Sequence of chain 1.E:
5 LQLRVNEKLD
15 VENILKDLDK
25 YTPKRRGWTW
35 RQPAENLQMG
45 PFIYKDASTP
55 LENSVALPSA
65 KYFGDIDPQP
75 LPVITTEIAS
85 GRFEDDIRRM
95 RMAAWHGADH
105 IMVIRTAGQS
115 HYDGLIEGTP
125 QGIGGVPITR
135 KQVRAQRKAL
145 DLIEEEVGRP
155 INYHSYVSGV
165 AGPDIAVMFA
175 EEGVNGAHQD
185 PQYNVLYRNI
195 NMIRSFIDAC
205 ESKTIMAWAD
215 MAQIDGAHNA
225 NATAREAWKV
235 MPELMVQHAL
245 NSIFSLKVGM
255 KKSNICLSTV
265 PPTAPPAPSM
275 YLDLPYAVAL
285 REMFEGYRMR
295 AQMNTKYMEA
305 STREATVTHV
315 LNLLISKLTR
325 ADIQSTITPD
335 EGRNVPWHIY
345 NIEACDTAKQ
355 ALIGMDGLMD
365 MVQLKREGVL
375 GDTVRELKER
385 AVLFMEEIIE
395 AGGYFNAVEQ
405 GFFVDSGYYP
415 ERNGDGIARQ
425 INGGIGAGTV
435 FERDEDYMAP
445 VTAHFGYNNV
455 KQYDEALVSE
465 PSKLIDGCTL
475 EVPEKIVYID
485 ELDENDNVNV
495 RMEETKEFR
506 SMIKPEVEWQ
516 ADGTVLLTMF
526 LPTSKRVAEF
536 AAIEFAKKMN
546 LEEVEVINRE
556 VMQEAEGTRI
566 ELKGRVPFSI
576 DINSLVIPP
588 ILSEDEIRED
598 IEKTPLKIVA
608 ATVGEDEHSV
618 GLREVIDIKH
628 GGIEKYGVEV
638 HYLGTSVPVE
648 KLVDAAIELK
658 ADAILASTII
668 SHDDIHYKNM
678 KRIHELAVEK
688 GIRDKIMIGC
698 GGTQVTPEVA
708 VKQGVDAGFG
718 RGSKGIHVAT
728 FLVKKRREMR

Binding-site contacts:
Ligand atom C8 contacts residue LEU486 of chain 1.A at 3.8 Å (hydrophobic).
Ligand atom O3' contacts residue B121 of chain 1.M at 4.0 Å.
Ligand atom C6 contacts residue LEU486 of chain 1.A at 3.6 Å (hydrophobic).
Ligand atom C1' contacts residue B121 of chain 1.M at 4.0 Å.
Ligand atom N7 contacts residue B121 of chain 1.M at 3.4 Å (h-bond).
Ligand atom N3 contacts residue ASP487 of chain 1.A at 4.5 Å.
Ligand atom C5' contacts residue B121 of chain 1.M at 2.1 Å.
Ligand atom C5' contacts residue ASP487 of chain 1.A at 4.4 Å.
Ligand atom N3 contacts residue LEU486 of chain 1.A at 2.8 Å (h-bond).
Ligand atom C3' contacts residue B121 of chain 1.M at 4.1 Å.
Ligand atom C3' contacts residue ASP487 of chain 1.A at 3.7 Å.
Ligand atom O3' contacts residue PRO124 of chain 1.A at 3.9 Å.
Ligand atom O2' contacts residue LEU486 of chain 1.A at 4.2 Å.
Ligand atom C4' contacts residue ASP487 of chain 1.A at 4.4 Å.
Ligand atom C5 contacts residue B121 of chain 1.M at 3.3 Å.
Ligand atom C4 contacts residue B121 of chain 1.M at 3.4 Å.
Ligand atom C5 contacts residue LEU486 of chain 1.A at 3.7 Å (hydrophobic).
Ligand atom C2' contacts residue LEU486 of chain 1.A at 4.2 Å (hydrophobic).
Ligand atom O4' contacts residue B121 of chain 1.M at 2.9 Å (h-bond).
Ligand atom C2 contacts residue LEU486 of chain 1.A at 2.7 Å (hydrophobic).
Ligand atom N1 contacts residue B121 of chain 1.M at 3.4 Å (h-bond).
Ligand atom C2 contacts residue B121 of chain 1.M at 3.7 Å.
Ligand atom N9 contacts residue B121 of chain 1.M at 3.6 Å.
Ligand atom C4 contacts residue LEU486 of chain 1.A at 3.3 Å (hydrophobic).
Ligand atom O3' contacts residue ASP487 of chain 1.A at 3.6 Å (salt-bridge).
Ligand atom O2' contacts residue GLU121 of chain 1.A at 3.9 Å.
Ligand atom C5' contacts residue HIS615 of chain 1.E at 4.2 Å.
Ligand atom C6 contacts residue B121 of chain 1.M at 3.4 Å.
Ligand atom N9 contacts residue LEU486 of chain 1.A at 4.1 Å.
Ligand atom N1 contacts residue LEU486 of chain 1.A at 3.1 Å (h-bond).
Ligand atom C8 contacts residue B121 of chain 1.M at 3.7 Å.
Ligand atom C4' contacts residue B121 of chain 1.M at 2.7 Å.
Ligand atom N7 contacts residue LEU486 of chain 1.A at 3.9 Å.
Ligand atom N3 contacts residue B121 of chain 1.M at 3.4 Å.
Ligand atom N6 contacts residue B121 of chain 1.M at 3.9 Å.

Sequence of chain 1.A:
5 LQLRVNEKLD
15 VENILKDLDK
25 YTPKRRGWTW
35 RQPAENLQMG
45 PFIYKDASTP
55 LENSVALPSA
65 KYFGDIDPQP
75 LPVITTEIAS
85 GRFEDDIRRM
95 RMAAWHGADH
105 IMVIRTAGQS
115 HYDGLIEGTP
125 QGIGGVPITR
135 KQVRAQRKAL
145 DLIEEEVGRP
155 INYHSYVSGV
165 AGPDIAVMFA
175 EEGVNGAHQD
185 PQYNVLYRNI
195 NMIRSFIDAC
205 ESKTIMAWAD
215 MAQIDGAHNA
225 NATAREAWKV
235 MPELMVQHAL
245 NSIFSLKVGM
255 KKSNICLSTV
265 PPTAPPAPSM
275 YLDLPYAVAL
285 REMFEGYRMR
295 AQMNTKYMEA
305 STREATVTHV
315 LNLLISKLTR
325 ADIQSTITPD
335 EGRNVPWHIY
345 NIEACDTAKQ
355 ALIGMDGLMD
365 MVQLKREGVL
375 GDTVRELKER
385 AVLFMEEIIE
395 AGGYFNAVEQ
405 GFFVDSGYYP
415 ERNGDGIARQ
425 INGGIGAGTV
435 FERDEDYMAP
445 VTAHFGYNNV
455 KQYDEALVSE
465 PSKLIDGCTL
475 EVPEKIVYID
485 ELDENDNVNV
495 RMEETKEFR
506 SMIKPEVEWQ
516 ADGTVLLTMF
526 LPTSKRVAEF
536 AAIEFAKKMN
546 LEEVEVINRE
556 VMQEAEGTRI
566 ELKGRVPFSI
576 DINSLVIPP

A small-molecule ligand and the protein it binds are described below.
Small molecule (SMILES): C[C@H]1O[C@@H](n2cnc3c(N)ncnc32)[C@H](O)[C@@H]1O